A small-molecule ligand and the protein it binds are described below.
Small molecule (SMILES): Nc1ncnc2c1ncn2[C@@H]1O[C@H](COP(=O)(O)OP(=O)(O)OP(O)(O)=S)[C@@H](O)[C@H]1O

Sequence of chain 1.A:
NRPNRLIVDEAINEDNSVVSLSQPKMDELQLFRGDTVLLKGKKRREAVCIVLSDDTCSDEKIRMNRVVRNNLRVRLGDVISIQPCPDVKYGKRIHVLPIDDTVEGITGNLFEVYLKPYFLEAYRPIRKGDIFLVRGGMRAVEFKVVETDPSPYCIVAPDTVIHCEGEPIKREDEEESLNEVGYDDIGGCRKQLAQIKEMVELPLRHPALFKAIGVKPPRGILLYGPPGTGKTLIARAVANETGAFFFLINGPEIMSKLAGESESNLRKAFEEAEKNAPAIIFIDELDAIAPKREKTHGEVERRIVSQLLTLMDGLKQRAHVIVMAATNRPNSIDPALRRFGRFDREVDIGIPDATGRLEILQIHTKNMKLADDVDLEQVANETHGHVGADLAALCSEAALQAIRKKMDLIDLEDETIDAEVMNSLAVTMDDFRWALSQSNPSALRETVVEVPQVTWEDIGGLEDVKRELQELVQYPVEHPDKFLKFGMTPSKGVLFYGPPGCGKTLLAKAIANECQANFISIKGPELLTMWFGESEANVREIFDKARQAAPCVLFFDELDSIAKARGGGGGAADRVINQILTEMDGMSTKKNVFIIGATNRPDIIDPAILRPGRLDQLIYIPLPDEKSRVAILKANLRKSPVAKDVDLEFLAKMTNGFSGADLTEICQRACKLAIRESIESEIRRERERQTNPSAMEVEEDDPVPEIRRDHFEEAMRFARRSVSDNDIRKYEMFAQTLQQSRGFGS

Binding-site contacts:
Ligand atom N1 contacts residue ASP478 of chain 1.A at 3.8 Å.
Ligand atom O2' contacts residue THR688 of chain 1.A at 3.9 Å.
Ligand atom O2G contacts residue MG1 of chain 1.J at 2.1 Å.
Ligand atom C4 contacts residue LEU526 of chain 1.A at 3.8 Å (hydrophobic).
Ligand atom O1A contacts residue THR525 of chain 1.A at 3.5 Å (h-bond).
Ligand atom PG contacts residue MG1 of chain 1.J at 3.6 Å.
Ligand atom S1G contacts residue PRO636 of chain 1.B at 4.0 Å.
Ligand atom N1 contacts residue ILE656 of chain 1.A at 3.9 Å.
Ligand atom C8 contacts residue GLY521 of chain 1.A at 3.6 Å.
Ligand atom O2A contacts residue GLY523 of chain 1.A at 3.2 Å.
Ligand atom O3A contacts residue GLY523 of chain 1.A at 3.6 Å.
Ligand atom O2A contacts residue THR525 of chain 1.A at 3.4 Å (h-bond).
Ligand atom S1G contacts residue ARG766 of chain 1.B at 3.8 Å.
Ligand atom N3 contacts residue LEU526 of chain 1.A at 3.9 Å.
Ligand atom O4' contacts residue ALA685 of chain 1.A at 3.9 Å.
Ligand atom O3A contacts residue MG1 of chain 1.J at 3.9 Å.
Ligand atom N7 contacts residue CYS522 of chain 1.A at 3.6 Å.
Ligand atom O1A contacts residue MG1 of chain 1.J at 2.7 Å.
Ligand atom N1 contacts residue GLY480 of chain 1.A at 3.3 Å (h-bond).
Ligand atom O3B contacts residue GLY521 of chain 1.A at 3.2 Å (h-bond).
Ligand atom C1' contacts residue THR688 of chain 1.A at 3.6 Å.
Ligand atom N6 contacts residue GLY480 of chain 1.A at 3.5 Å (h-bond).
Ligand atom PG contacts residue ARG766 of chain 1.B at 3.6 Å.
Ligand atom O1B contacts residue MG1 of chain 1.J at 2.1 Å.
Ligand atom N1 contacts residue ILE479 of chain 1.A at 3.9 Å.
Ligand atom C2 contacts residue ASP478 of chain 1.A at 3.3 Å.
Ligand atom N7 contacts residue GLY523 of chain 1.A at 3.6 Å (h-bond).
Ligand atom O2A contacts residue LYS524 of chain 1.A at 3.4 Å (salt-bridge).
Ligand atom N7 contacts residue GLY521 of chain 1.A at 3.8 Å.
Ligand atom O2A contacts residue LEU526 of chain 1.A at 3.5 Å (h-bond).
Ligand atom O1B contacts residue THR525 of chain 1.A at 2.8 Å (h-bond).
Ligand atom O2B contacts residue LYS524 of chain 1.A at 3.2 Å (salt-bridge).
Ligand atom S1G contacts residue GLY521 of chain 1.A at 3.9 Å.
Ligand atom O2B contacts residue GLY523 of chain 1.A at 3.5 Å (h-bond).
Ligand atom PB contacts residue MG1 of chain 1.J at 3.4 Å.
Ligand atom O2B contacts residue CYS522 of chain 1.A at 3.8 Å.
Ligand atom N6 contacts residue CYS522 of chain 1.A at 3.9 Å.
Ligand atom C8 contacts residue GLY684 of chain 1.A at 3.9 Å.
Ligand atom PA contacts residue MG1 of chain 1.J at 3.7 Å.
Ligand atom O3G contacts residue ARG766 of chain 1.B at 2.4 Å (salt-bridge).

Sequence of chain 1.B:
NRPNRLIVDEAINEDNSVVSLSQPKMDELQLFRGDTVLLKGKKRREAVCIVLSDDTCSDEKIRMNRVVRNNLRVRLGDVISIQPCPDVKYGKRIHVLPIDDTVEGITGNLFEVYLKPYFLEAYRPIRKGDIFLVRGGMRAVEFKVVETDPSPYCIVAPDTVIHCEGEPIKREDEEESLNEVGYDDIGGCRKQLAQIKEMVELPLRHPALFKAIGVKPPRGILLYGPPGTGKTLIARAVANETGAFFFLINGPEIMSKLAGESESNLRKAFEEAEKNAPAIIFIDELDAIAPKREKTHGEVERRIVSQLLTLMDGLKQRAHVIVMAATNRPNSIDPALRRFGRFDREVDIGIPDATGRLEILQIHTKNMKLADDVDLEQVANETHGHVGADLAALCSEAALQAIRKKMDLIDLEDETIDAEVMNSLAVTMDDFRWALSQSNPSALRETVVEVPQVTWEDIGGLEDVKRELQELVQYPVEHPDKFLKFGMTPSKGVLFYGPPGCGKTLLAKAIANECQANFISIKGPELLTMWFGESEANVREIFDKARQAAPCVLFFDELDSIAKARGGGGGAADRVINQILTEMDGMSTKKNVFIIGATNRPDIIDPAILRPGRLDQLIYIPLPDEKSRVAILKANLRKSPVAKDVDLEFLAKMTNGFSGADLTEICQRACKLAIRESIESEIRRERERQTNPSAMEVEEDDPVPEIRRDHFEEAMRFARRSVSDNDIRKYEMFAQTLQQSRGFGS